Binding-site contacts:
Ligand atom C06 contacts residue PHE66 of chain 8.A at 4.4 Å (hydrophobic).
Ligand atom C27 contacts residue ASN30 of chain 8.A at 3.8 Å.
Ligand atom N06 contacts residue PHE66 of chain 8.A at 4.2 Å.
Ligand atom C35 contacts residue LEU36 of chain 8.A at 3.7 Å (hydrophobic).
Ligand atom C28 contacts residue PHE66 of chain 8.A at 4.1 Å (hydrophobic).
Ligand atom C26 contacts residue ASN30 of chain 8.A at 3.9 Å.
Ligand atom C34 contacts residue LEU36 of chain 8.A at 4.1 Å (hydrophobic).
Ligand atom C35 contacts residue PHE66 of chain 8.A at 3.5 Å (hydrophobic).
Ligand atom C36 contacts residue ARG83 of chain 8.A at 4.1 Å.
Ligand atom C05 contacts residue PHE66 of chain 8.A at 4.3 Å (hydrophobic).
Ligand atom C04 contacts residue MET32 of chain 8.A at 3.5 Å (hydrophobic).
Ligand atom C03 contacts residue MET32 of chain 8.A at 4.4 Å (hydrophobic).
Ligand atom C05 contacts residue MET32 of chain 8.A at 4.1 Å (hydrophobic).
Ligand atom O06 contacts residue ARG83 of chain 8.A at 3.7 Å.
Ligand atom C35 contacts residue GLU81 of chain 8.A at 4.0 Å.
Ligand atom O02 contacts residue ASN30 of chain 8.A at 4.1 Å.
Ligand atom C34 contacts residue MET32 of chain 8.A at 3.5 Å (hydrophobic).
Ligand atom C07 contacts residue ILE79 of chain 8.A at 4.3 Å (hydrophobic).
Ligand atom O03 contacts residue PHE66 of chain 8.A at 4.2 Å.
Ligand atom N06 contacts residue MET32 of chain 8.A at 4.5 Å.
Ligand atom C35 contacts residue GLY82 of chain 8.A at 4.0 Å.
Ligand atom C03 contacts residue PHE66 of chain 8.A at 4.5 Å (hydrophobic).
Ligand atom C36 contacts residue GLY82 of chain 8.A at 4.2 Å.
Ligand atom C06 contacts residue MET32 of chain 8.A at 3.5 Å (hydrophobic).
Ligand atom C37 contacts residue ILE79 of chain 8.A at 4.4 Å (hydrophobic).
Ligand atom O06 contacts residue ILE79 of chain 8.A at 4.0 Å.
Ligand atom C04 contacts residue PHE66 of chain 8.A at 3.6 Å (hydrophobic).
Ligand atom C27 contacts residue ILE33 of chain 8.A at 4.2 Å (hydrophobic).
Ligand atom O07 contacts residue MET32 of chain 8.A at 3.8 Å.
Ligand atom C26 contacts residue PHE66 of chain 8.A at 3.7 Å (hydrophobic).
Ligand atom C36 contacts residue GLU81 of chain 8.A at 4.0 Å.
Ligand atom C34 contacts residue PHE66 of chain 8.A at 3.4 Å (hydrophobic).
Ligand atom C33 contacts residue ILE79 of chain 8.A at 4.3 Å (hydrophobic).
Ligand atom C02 contacts residue MET32 of chain 8.A at 4.0 Å (hydrophobic).
Ligand atom N04 contacts residue PHE66 of chain 8.A at 4.0 Å.
Ligand atom C27 contacts residue PHE66 of chain 8.A at 3.9 Å (hydrophobic).
Ligand atom C29 contacts residue PHE66 of chain 8.A at 4.1 Å (hydrophobic).

This small molecule binds to this protein.
Small molecule (SMILES): C[C@H](C[C@@H](C[C@H](C[C@@H](C[C@@H](CCN1CCCC1=O)N1CCCC1=O)N1CCCC1=O)N1CCCC1=O)N1CCCC1=O)N1CCCC1=O

Sequence of chain 8.A:
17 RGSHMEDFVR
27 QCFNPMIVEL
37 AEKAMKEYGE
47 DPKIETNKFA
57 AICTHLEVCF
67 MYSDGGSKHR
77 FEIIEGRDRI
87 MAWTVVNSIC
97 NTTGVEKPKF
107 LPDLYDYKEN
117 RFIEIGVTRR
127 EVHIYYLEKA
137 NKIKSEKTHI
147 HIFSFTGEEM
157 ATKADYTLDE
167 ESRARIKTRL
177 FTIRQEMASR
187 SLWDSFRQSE